Binding-site contacts:
Ligand atom C10 contacts residue MET202 of chain 1.A at 3.9 Å (hydrophobic).
Ligand atom C15 contacts residue THR207 of chain 1.A at 3.5 Å.
Ligand atom N4 contacts residue THR207 of chain 1.A at 3.2 Å (h-bond).
Ligand atom O6 contacts residue MET202 of chain 1.A at 3.1 Å.
Ligand atom C14 contacts residue THR207 of chain 1.A at 3.3 Å.
Ligand atom O1 contacts residue LYS224 of chain 1.A at 3.6 Å (salt-bridge).
Ligand atom O8 contacts residue ASN92 of chain 1.A at 3.2 Å (h-bond).
Ligand atom O7 contacts residue ALA219 of chain 1.A at 3.4 Å.
Ligand atom O5 contacts residue ASN92 of chain 1.A at 2.9 Å (h-bond).
Ligand atom O6 contacts residue ARG93 of chain 1.A at 2.7 Å (salt-bridge).
Ligand atom O1 contacts residue ARG85 of chain 1.A at 3.3 Å (salt-bridge).
Ligand atom O3 contacts residue TRP147 of chain 1.A at 3.7 Å.
Ligand atom O2 contacts residue GLY130 of chain 1.A at 2.9 Å (h-bond).
Ligand atom N3 contacts residue TRP147 of chain 1.A at 3.8 Å.
Ligand atom O2 contacts residue GLY129 of chain 1.A at 3.3 Å.
Ligand atom O5 contacts residue ARG93 of chain 1.A at 2.8 Å (salt-bridge).
Ligand atom C12 contacts residue ASN92 of chain 1.A at 3.6 Å.
Ligand atom C4 contacts residue ARG85 of chain 1.A at 3.4 Å.
Ligand atom N4 contacts residue ALA205 of chain 1.A at 3.7 Å.
Ligand atom C7 contacts residue TRP147 of chain 1.A at 3.5 Å (hydrophobic).
Ligand atom O8 contacts residue THR207 of chain 1.A at 3.2 Å (h-bond).
Ligand atom C12 contacts residue HIS127 of chain 1.A at 3.8 Å.
Ligand atom C6 contacts residue ARG85 of chain 1.A at 3.6 Å.
Ligand atom C15 contacts residue ASN92 of chain 1.A at 3.6 Å.
Ligand atom C11 contacts residue TRP147 of chain 1.A at 3.6 Å (hydrophobic).
Ligand atom O4 contacts residue CA1 of chain 1.C at 3.4 Å.
Ligand atom O8 contacts residue HIS125 of chain 1.A at 3.5 Å (h-bond).
Ligand atom C10 contacts residue ARG93 of chain 1.A at 3.4 Å.
Ligand atom C15 contacts residue HIS127 of chain 1.A at 3.6 Å.
Ligand atom C15 contacts residue HIS125 of chain 1.A at 3.5 Å.
Ligand atom O7 contacts residue HIS125 of chain 1.A at 2.7 Å (h-bond).
Ligand atom N3 contacts residue GLU221 of chain 1.A at 3.5 Å (salt-bridge).
Ligand atom N4 contacts residue MET202 of chain 1.A at 3.3 Å (h-bond).
Ligand atom O7 contacts residue THR207 of chain 1.A at 3.6 Å.
Ligand atom O7 contacts residue HIS127 of chain 1.A at 2.7 Å (h-bond).
Ligand atom O8 contacts residue LEU206 of chain 1.A at 3.3 Å (h-bond).
Ligand atom C8 contacts residue ARG85 of chain 1.A at 3.8 Å.
Ligand atom C13 contacts residue ALA219 of chain 1.A at 3.8 Å (hydrophobic).
Ligand atom O4 contacts residue ARG85 of chain 1.A at 2.8 Å (salt-bridge).
Ligand atom O8 contacts residue ALA205 of chain 1.A at 3.5 Å.

Sequence of chain 1.A:
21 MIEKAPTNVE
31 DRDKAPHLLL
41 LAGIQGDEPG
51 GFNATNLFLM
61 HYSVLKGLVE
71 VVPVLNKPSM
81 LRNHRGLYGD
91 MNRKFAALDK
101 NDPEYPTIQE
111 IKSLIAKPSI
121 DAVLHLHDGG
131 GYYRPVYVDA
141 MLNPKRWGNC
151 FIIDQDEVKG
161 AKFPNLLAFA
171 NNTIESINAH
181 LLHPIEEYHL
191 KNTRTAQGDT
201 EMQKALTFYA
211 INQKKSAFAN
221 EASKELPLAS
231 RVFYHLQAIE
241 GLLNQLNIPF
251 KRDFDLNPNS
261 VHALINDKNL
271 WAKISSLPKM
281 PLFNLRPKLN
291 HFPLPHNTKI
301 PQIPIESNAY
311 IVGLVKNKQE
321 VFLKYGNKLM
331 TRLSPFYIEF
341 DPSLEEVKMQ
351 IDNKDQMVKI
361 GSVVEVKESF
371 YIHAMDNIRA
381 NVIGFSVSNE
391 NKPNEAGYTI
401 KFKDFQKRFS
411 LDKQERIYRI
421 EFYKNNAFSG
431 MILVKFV

This small molecule binds to this protein.
Small molecule (SMILES): C[C@H](N)C(=O)N[C@H](CCC(=O)N[C@@H](CCC[C@@H](N)C(=O)O)C(=O)O)C(=O)O